Binding-site contacts:
Ligand atom O5 contacts residue PHE1084 of chain 1.A at 3.4 Å.
Ligand atom C5 contacts residue ASN1079 of chain 1.A at 3.8 Å.
Ligand atom O5 contacts residue ASN1079 of chain 1.A at 2.5 Å (h-bond).
Ligand atom O5 contacts residue HIS1082 of chain 1.A at 3.6 Å (h-bond).
Ligand atom N2 contacts residue ASN1079 of chain 1.A at 2.6 Å (h-bond).
Ligand atom C1 contacts residue ASN1079 of chain 1.A at 1.5 Å.
Ligand atom C3 contacts residue ASN1079 of chain 1.A at 3.7 Å.
Ligand atom O7 contacts residue ASN1079 of chain 1.A at 2.6 Å (h-bond).
Ligand atom O6 contacts residue HIS1082 of chain 1.A at 3.7 Å.
Ligand atom C6 contacts residue HIS1082 of chain 1.A at 4.1 Å.
Ligand atom C6 contacts residue PHE1084 of chain 1.A at 4.3 Å (hydrophobic).
Ligand atom C1 contacts residue HIS1082 of chain 1.A at 3.8 Å.
Ligand atom C7 contacts residue ASN1079 of chain 1.A at 2.7 Å.
Ligand atom C1 contacts residue THR1081 of chain 1.A at 4.0 Å.
Ligand atom C1 contacts residue PHE1084 of chain 1.A at 4.2 Å (hydrophobic).
Ligand atom C8 contacts residue ASN1079 of chain 1.A at 3.8 Å.
Ligand atom C2 contacts residue ASN1079 of chain 1.A at 2.3 Å.
Ligand atom C5 contacts residue PHE1084 of chain 1.A at 4.5 Å (hydrophobic).
Ligand atom C5 contacts residue HIS1082 of chain 1.A at 3.5 Å.
Ligand atom O6 contacts residue PHE1084 of chain 1.A at 3.1 Å.
Ligand atom C4 contacts residue ASN1079 of chain 1.A at 4.3 Å.

Sequence of chain 1.A:
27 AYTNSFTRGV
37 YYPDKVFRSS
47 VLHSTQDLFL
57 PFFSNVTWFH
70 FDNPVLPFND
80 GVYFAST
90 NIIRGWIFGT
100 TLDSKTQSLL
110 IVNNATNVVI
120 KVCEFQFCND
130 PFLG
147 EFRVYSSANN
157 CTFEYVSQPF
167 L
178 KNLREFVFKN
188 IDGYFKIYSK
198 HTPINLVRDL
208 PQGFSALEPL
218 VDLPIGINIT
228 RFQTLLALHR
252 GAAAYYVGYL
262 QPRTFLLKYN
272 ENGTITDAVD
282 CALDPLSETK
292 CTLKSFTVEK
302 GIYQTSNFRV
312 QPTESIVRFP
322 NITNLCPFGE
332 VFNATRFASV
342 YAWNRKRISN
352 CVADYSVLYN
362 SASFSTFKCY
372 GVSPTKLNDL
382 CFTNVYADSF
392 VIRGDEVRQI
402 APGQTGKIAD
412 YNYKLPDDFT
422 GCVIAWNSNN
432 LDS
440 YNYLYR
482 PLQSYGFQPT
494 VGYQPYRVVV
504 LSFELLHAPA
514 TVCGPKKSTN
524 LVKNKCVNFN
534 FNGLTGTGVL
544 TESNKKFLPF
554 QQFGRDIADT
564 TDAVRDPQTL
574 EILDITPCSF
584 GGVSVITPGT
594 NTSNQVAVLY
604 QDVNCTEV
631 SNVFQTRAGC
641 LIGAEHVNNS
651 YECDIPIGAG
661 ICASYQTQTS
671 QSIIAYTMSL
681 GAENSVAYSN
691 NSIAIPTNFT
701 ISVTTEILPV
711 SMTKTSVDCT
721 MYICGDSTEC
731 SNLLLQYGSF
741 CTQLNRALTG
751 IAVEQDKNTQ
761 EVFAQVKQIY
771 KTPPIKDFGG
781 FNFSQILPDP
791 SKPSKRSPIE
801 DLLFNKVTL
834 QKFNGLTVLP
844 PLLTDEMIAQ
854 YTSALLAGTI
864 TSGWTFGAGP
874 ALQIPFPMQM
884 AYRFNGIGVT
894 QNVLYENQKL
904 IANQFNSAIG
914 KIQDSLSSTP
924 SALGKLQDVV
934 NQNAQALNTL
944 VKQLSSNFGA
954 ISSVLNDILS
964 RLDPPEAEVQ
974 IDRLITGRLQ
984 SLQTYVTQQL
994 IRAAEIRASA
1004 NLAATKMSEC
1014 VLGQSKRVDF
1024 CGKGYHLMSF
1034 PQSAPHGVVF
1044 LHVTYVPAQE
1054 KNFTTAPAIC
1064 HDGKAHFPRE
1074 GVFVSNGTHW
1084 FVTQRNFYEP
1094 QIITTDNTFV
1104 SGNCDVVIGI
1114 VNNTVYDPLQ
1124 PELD

A small-molecule ligand and the protein it binds are described below.
Small molecule (SMILES): CC(=O)N[C@H]1[C@H](O[C@H]2[C@H](O)[C@@H](NC(C)=O)CO[C@@H]2CO)O[C@H](CO)[C@@H](O)[C@@H]1O